Sequence of chain 1.F:
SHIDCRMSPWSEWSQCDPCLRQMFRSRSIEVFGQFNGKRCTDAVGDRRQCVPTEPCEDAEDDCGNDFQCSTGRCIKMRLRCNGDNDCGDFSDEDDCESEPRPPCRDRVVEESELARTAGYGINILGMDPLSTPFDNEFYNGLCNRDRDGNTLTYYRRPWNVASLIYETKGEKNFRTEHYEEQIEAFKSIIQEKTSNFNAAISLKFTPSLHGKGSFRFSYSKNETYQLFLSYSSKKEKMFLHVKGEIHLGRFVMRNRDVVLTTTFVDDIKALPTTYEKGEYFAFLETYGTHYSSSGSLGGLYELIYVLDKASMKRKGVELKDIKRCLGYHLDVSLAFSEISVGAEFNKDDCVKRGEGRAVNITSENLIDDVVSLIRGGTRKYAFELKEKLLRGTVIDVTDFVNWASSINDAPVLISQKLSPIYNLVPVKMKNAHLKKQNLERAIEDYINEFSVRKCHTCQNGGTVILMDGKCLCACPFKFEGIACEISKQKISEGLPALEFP

This protein binds this small molecule.
Small molecule (SMILES): CC(=O)N[C@H]1[C@H](O[C@H]2[C@H](O)[C@@H](NC(C)=O)CO[C@@H]2CO)O[C@H](CO)[C@@H](O)[C@@H]1O

Binding-site contacts:
Ligand atom C7 contacts residue THR396 of chain 1.F at 4.1 Å.
Ligand atom C8 contacts residue ARG348 of chain 1.F at 3.2 Å.
Ligand atom C8 contacts residue THR396 of chain 1.F at 4.4 Å.
Ligand atom N2 contacts residue ASN394 of chain 1.F at 3.0 Å (h-bond).
Ligand atom O7 contacts residue THR396 of chain 1.F at 3.1 Å (h-bond).
Ligand atom O5 contacts residue ASN394 of chain 1.F at 2.3 Å (h-bond).
Ligand atom C5 contacts residue ASN394 of chain 1.F at 3.6 Å.
Ligand atom O5 contacts residue GLU201 of chain 1.G at 3.1 Å (salt-bridge).
Ligand atom C1 contacts residue GLU201 of chain 1.G at 4.0 Å.
Ligand atom O7 contacts residue ASN394 of chain 1.F at 4.0 Å.
Ligand atom C7 contacts residue ARG348 of chain 1.F at 4.2 Å.
Ligand atom C2 contacts residue LYS349 of chain 1.F at 3.9 Å.
Ligand atom C5 contacts residue GLU201 of chain 1.G at 3.6 Å.
Ligand atom C7 contacts residue LYS349 of chain 1.F at 3.9 Å.
Ligand atom C8 contacts residue ILE395 of chain 1.F at 4.2 Å (hydrophobic).
Ligand atom O7 contacts residue ILE395 of chain 1.F at 4.1 Å.
Ligand atom C7 contacts residue ILE395 of chain 1.F at 4.4 Å (hydrophobic).
Ligand atom C2 contacts residue ASN394 of chain 1.F at 2.4 Å.
Ligand atom C3 contacts residue ASN394 of chain 1.F at 3.8 Å.
Ligand atom C7 contacts residue ASN394 of chain 1.F at 3.8 Å.
Ligand atom O6 contacts residue GLU201 of chain 1.G at 3.9 Å.
Ligand atom C8 contacts residue LYS349 of chain 1.F at 3.5 Å.
Ligand atom C4 contacts residue ASN394 of chain 1.F at 4.1 Å.
Ligand atom O6 contacts residue GLN199 of chain 1.G at 4.3 Å.
Ligand atom O7 contacts residue LYS349 of chain 1.F at 3.1 Å (salt-bridge).
Ligand atom C8 contacts residue LYS347 of chain 1.F at 4.0 Å.
Ligand atom C1 contacts residue ASN394 of chain 1.F at 1.4 Å.
Ligand atom N2 contacts residue LYS349 of chain 1.F at 3.5 Å.
Ligand atom C6 contacts residue GLU201 of chain 1.G at 3.3 Å.

Sequence of chain 1.G:
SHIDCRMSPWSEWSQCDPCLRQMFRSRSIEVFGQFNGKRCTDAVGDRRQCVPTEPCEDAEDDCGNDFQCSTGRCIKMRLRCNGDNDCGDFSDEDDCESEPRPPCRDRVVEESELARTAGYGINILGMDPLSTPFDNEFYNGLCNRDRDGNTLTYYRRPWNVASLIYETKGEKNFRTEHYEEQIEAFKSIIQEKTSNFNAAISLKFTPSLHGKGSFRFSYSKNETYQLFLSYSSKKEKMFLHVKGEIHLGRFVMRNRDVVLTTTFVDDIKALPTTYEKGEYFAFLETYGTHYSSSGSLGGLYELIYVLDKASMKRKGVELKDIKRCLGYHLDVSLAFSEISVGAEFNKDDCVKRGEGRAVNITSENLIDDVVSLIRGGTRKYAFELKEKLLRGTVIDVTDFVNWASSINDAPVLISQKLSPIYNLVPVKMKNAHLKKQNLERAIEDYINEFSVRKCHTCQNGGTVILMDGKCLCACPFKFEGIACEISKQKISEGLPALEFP